Sequence of chain 36.H:
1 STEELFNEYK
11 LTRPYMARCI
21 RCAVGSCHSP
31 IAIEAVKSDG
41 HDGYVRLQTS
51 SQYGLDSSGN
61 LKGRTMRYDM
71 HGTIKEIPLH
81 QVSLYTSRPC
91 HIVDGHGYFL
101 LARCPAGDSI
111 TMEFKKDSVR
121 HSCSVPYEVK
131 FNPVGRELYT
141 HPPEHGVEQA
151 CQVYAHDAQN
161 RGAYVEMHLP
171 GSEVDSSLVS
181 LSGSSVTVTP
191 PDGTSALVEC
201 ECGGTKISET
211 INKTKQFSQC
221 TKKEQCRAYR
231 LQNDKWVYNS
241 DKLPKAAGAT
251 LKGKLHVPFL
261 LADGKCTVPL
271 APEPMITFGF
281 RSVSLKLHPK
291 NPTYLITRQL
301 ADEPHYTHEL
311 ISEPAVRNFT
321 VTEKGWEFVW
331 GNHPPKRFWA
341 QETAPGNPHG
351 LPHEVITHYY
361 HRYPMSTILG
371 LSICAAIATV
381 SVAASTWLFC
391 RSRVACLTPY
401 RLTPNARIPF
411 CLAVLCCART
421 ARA

This small molecule binds to this protein.
Small molecule (SMILES): CC(=O)N[C@@H]1[C@@H](O)[C@H](O)[C@@H](CO)O[C@H]1O

Binding-site contacts:
Ligand atom C6 contacts residue ASN318 of chain 36.H at 3.2 Å.
Ligand atom C6 contacts residue SER284 of chain 36.H at 3.5 Å.
Ligand atom O6 contacts residue ASN318 of chain 36.H at 2.6 Å (h-bond).
Ligand atom O6 contacts residue SER284 of chain 36.H at 2.6 Å (h-bond).